The small molecule below binds the protein below.
Small molecule (SMILES): C[C@@H](O[PH](C)=O)C(C)(C)C

Binding-site contacts:
Ligand atom C2 contacts residue ILE339 of chain 1.C at 3.7 Å (hydrophobic).
Ligand atom C4 contacts residue SER201 of chain 1.C at 3.1 Å.
Ligand atom C3 contacts residue LEU284 of chain 1.C at 3.5 Å (hydrophobic).
Ligand atom P1 contacts residue SER201 of chain 1.C at 1.8 Å.
Ligand atom C1 contacts residue LEU298 of chain 1.C at 3.7 Å (hydrophobic).
Ligand atom C5 contacts residue SER201 of chain 1.C at 3.5 Å.
Ligand atom C4 contacts residue PHE405 of chain 1.C at 3.6 Å (hydrophobic).
Ligand atom C7 contacts residue SER201 of chain 1.C at 2.7 Å.
Ligand atom O11 contacts residue ALA202 of chain 1.C at 3.1 Å (h-bond).
Ligand atom C7 contacts residue GLY122 of chain 1.C at 4.3 Å.
Ligand atom P1 contacts residue HIS447 of chain 1.C at 3.9 Å.
Ligand atom O11 contacts residue GLY122 of chain 1.C at 2.6 Å (h-bond).
Ligand atom O11 contacts residue GLY123 of chain 1.C at 2.7 Å (h-bond).
Ligand atom C4 contacts residue MET404 of chain 1.C at 4.3 Å (hydrophobic).
Ligand atom OH contacts residue GLY122 of chain 1.C at 4.4 Å.
Ligand atom C1 contacts residue GLY123 of chain 1.C at 4.4 Å.
Ligand atom OH contacts residue GLY123 of chain 1.C at 3.4 Å (h-bond).
Ligand atom C7 contacts residue GLU200 of chain 1.C at 4.2 Å.
Ligand atom P1 contacts residue GLY122 of chain 1.C at 4.0 Å.
Ligand atom O11 contacts residue GLY121 of chain 1.C at 3.6 Å.
Ligand atom C4 contacts residue ILE339 of chain 1.C at 4.2 Å (hydrophobic).
Ligand atom C2 contacts residue MET343 of chain 1.C at 4.3 Å (hydrophobic).
Ligand atom C4 contacts residue HIS447 of chain 1.C at 4.4 Å.
Ligand atom P1 contacts residue ALA202 of chain 1.C at 3.7 Å.
Ligand atom C2 contacts residue MET404 of chain 1.C at 3.5 Å (hydrophobic).
Ligand atom OH contacts residue SER201 of chain 1.C at 3.1 Å (h-bond).
Ligand atom C5 contacts residue ILE339 of chain 1.C at 4.3 Å (hydrophobic).
Ligand atom C1 contacts residue VAL234 of chain 1.C at 3.7 Å (hydrophobic).
Ligand atom C7 contacts residue HIS447 of chain 1.C at 3.2 Å.
Ligand atom P1 contacts residue GLY123 of chain 1.C at 3.6 Å.
Ligand atom C1 contacts residue LEU235 of chain 1.C at 4.1 Å (hydrophobic).
Ligand atom O11 contacts residue SER201 of chain 1.C at 2.5 Å (h-bond).

Sequence of chain 1.C:
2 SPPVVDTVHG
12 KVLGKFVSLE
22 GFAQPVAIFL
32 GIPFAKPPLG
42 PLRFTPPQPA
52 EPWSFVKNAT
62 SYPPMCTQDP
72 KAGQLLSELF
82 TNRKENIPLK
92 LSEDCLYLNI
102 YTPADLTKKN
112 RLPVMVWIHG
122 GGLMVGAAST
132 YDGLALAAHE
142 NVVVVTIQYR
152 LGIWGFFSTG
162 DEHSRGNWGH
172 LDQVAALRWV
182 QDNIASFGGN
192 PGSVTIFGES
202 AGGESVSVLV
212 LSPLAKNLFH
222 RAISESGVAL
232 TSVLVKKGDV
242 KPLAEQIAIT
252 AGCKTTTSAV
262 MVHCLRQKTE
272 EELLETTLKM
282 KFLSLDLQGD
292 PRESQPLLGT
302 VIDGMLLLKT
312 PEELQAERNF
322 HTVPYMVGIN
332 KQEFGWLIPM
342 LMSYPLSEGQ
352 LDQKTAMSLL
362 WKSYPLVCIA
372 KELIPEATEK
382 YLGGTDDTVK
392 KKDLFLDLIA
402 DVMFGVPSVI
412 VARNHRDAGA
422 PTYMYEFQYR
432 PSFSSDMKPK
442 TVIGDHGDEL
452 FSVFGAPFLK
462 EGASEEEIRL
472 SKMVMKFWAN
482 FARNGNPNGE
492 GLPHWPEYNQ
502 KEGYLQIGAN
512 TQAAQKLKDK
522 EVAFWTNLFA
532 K